Sequence of chain 1.D:
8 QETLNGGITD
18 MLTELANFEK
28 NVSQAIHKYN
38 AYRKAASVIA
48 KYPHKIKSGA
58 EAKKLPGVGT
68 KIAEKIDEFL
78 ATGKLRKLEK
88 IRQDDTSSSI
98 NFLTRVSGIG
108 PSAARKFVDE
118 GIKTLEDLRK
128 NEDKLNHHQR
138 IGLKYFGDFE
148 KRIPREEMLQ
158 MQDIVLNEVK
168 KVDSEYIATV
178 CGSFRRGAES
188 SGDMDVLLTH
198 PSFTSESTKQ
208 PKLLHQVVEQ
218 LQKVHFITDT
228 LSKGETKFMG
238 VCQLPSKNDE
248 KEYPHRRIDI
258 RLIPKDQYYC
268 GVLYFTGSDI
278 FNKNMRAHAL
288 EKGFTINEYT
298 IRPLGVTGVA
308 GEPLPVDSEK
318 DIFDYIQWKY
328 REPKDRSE

Binding-site contacts:
Ligand atom O3' contacts residue GLY64 of chain 1.D at 3.4 Å.
Ligand atom P contacts residue GLY64 of chain 1.D at 3.8 Å.
Ligand atom P contacts residue GLY66 of chain 1.D at 3.7 Å.
Ligand atom OP1 contacts residue NA1 of chain 1.G at 2.6 Å (h-bond).
Ligand atom OP2 contacts residue THR67 of chain 1.D at 3.7 Å.
Ligand atom OP2 contacts residue GLY66 of chain 1.D at 3.7 Å.
Ligand atom OP2 contacts residue LYS68 of chain 1.D at 3.3 Å (salt-bridge).
Ligand atom OP1 contacts residue VAL65 of chain 1.D at 3.5 Å (h-bond).
Ligand atom P contacts residue LYS35 of chain 1.D at 3.6 Å.
Ligand atom OP2 contacts residue LYS35 of chain 1.D at 2.8 Å (salt-bridge).
Ligand atom N3 contacts residue ALA38 of chain 1.D at 3.6 Å.
Ligand atom O5' contacts residue GLY66 of chain 1.D at 3.6 Å (h-bond).
Ligand atom C8 contacts residue LYS35 of chain 1.D at 3.9 Å.
Ligand atom OP1 contacts residue GLY64 of chain 1.D at 2.8 Å (h-bond).
Ligand atom O3' contacts residue ILE69 of chain 1.D at 3.7 Å.
Ligand atom N7 contacts residue LYS35 of chain 1.D at 3.9 Å.
Ligand atom OP1 contacts residue GLY66 of chain 1.D at 2.9 Å (h-bond).
Ligand atom OP1 contacts residue THR67 of chain 1.D at 3.5 Å (h-bond).
Ligand atom C5' contacts residue TYR39 of chain 1.D at 3.6 Å (hydrophobic).
Ligand atom OP3 contacts residue LYS68 of chain 1.D at 3.4 Å.
Ligand atom P contacts residue ILE69 of chain 1.D at 4.0 Å.
Ligand atom OP1 contacts residue ILE69 of chain 1.D at 2.9 Å (h-bond).
Ligand atom P contacts residue VAL65 of chain 1.D at 3.9 Å.
Ligand atom C3' contacts residue GLY66 of chain 1.D at 3.8 Å.
Ligand atom OP1 contacts residue LYS68 of chain 1.D at 3.5 Å.
Ligand atom P contacts residue LYS68 of chain 1.D at 4.0 Å.
Ligand atom OP1 contacts residue LEU62 of chain 1.D at 3.6 Å.
Ligand atom OP2 contacts residue VAL65 of chain 1.D at 3.5 Å (h-bond).
Ligand atom P contacts residue LYS68 of chain 1.D at 3.7 Å.
Ligand atom C5' contacts residue GLY64 of chain 1.D at 3.2 Å.
Ligand atom C4' contacts residue GLY64 of chain 1.D at 3.2 Å.
Ligand atom C3' contacts residue GLY64 of chain 1.D at 3.9 Å.
Ligand atom OP2 contacts residue NA1 of chain 1.G at 3.5 Å (h-bond).
Ligand atom OP1 contacts residue LYS35 of chain 1.D at 3.8 Å.
Ligand atom P contacts residue NA1 of chain 1.G at 3.5 Å.
Ligand atom OP1 contacts residue PRO63 of chain 1.D at 3.7 Å.
Ligand atom O3' contacts residue VAL65 of chain 1.D at 3.8 Å.
Ligand atom OP1 contacts residue LYS68 of chain 1.D at 3.3 Å (salt-bridge).
Ligand atom C5' contacts residue GLY66 of chain 1.D at 3.6 Å.
Ligand atom O4' contacts residue ALA38 of chain 1.D at 4.0 Å.

The small molecule below binds the protein below.
Small molecule (SMILES): Cc1cn([C@H]2C[C@H](O[P](=O)(O)OC[C@H]3O[C@@H](n4ccc(N)nc4=O)C[C@@H]3O[P](=O)(O)OC[C@H]3O[C@@H](n4cnc5c(=O)nc(N)[nH]c54)C[C@@H]3O[P](=O)(O)OC[C@H]3O[C@@H](n4cnc5c(=O)nc(N)[nH]c54)C[C@@H]3O)[C@@H](CO[P](=O)(O)O[C@H]3C[C@H](n4cnc5c(=O)nc(N)[nH]c54)O[C@@H]3COP(=O)(O)O)O2)c(=O)[nH]c1=O